Sequence of chain 1.P:
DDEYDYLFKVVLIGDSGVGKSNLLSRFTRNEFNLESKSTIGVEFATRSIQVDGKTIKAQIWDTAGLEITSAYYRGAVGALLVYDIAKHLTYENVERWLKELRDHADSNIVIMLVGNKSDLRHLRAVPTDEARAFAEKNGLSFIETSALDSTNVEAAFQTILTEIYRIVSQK

Binding-site contacts:
Ligand atom C5 contacts residue LYS126 of chain 1.P at 3.4 Å.
Ligand atom O2B contacts residue LYS25 of chain 1.P at 3.3 Å (salt-bridge).
Ligand atom PG contacts residue MG1 of chain 1.KA at 2.7 Å.
Ligand atom N1 contacts residue LYS126 of chain 1.P at 3.3 Å.
Ligand atom O3' contacts residue LEU39 of chain 1.P at 3.1 Å (h-bond).
Ligand atom O1A contacts residue SER26 of chain 1.P at 3.1 Å (h-bond).
Ligand atom O3G contacts residue MG1 of chain 1.KA at 2.1 Å.
Ligand atom O3G contacts residue SER26 of chain 1.P at 3.0 Å (h-bond).
Ligand atom C6 contacts residue LYS126 of chain 1.P at 3.2 Å.
Ligand atom O3A contacts residue GLY24 of chain 1.P at 3.0 Å (h-bond).
Ligand atom N2 contacts residue LEU129 of chain 1.P at 3.2 Å.
Ligand atom O2G contacts residue MG1 of chain 1.KA at 2.5 Å.
Ligand atom N7 contacts residue ASN125 of chain 1.P at 3.0 Å (h-bond).
Ligand atom O6 contacts residue LEU157 of chain 1.P at 3.4 Å (h-bond).
Ligand atom O1G contacts residue SER21 of chain 1.P at 2.7 Å (h-bond).
Ligand atom C6 contacts residue ASP128 of chain 1.P at 3.2 Å.
Ligand atom O1A contacts residue GLY24 of chain 1.P at 3.1 Å.
Ligand atom O5' contacts residue ASN27 of chain 1.P at 3.1 Å (h-bond).
Ligand atom N2 contacts residue ASP128 of chain 1.P at 2.9 Å (salt-bridge).
Ligand atom O1B contacts residue GLY22 of chain 1.P at 3.0 Å (h-bond).
Ligand atom O6 contacts residue ASP128 of chain 1.P at 3.2 Å (salt-bridge).
Ligand atom O1B contacts residue VAL23 of chain 1.P at 3.1 Å (h-bond).
Ligand atom O1A contacts residue ASN27 of chain 1.P at 2.9 Å (h-bond).
Ligand atom O6 contacts residue ALA156 of chain 1.P at 2.8 Å (h-bond).
Ligand atom O2G contacts residue GLY70 of chain 1.P at 3.1 Å (h-bond).
Ligand atom O2B contacts residue SER26 of chain 1.P at 2.8 Å (h-bond).
Ligand atom O3G contacts residue THR44 of chain 1.P at 2.5 Å (h-bond).
Ligand atom C2 contacts residue ASP128 of chain 1.P at 3.3 Å.
Ligand atom O2B contacts residue MG1 of chain 1.KA at 2.6 Å.
Ligand atom O1B contacts residue GLY24 of chain 1.P at 3.1 Å (h-bond).
Ligand atom O2' contacts residue ASN38 of chain 1.P at 2.9 Å (h-bond).
Ligand atom O2' contacts residue LEU39 of chain 1.P at 3.0 Å (h-bond).
Ligand atom O1B contacts residue LYS25 of chain 1.P at 2.9 Å (salt-bridge).
Ligand atom O6 contacts residue ASN125 of chain 1.P at 3.4 Å (h-bond).
Ligand atom N3B contacts residue GLY22 of chain 1.P at 3.0 Å (h-bond).
Ligand atom O1G contacts residue SER43 of chain 1.P at 2.5 Å (h-bond).
Ligand atom O4' contacts residue LYS126 of chain 1.P at 3.4 Å (salt-bridge).
Ligand atom O6 contacts residue LYS126 of chain 1.P at 3.4 Å.
Ligand atom O2G contacts residue LYS25 of chain 1.P at 3.4 Å (salt-bridge).
Ligand atom N1 contacts residue ASP128 of chain 1.P at 2.4 Å (salt-bridge).

Sequence of chain 1.Q:
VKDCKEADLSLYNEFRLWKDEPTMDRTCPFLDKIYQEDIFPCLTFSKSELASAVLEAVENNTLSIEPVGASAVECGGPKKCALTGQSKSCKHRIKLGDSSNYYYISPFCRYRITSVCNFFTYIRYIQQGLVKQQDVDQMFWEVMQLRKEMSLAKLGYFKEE

A small-molecule ligand and the protein it binds are described below.
Small molecule (SMILES): Nc1nc2c(ncn2[C@@H]2O[C@H](CO[P](=O)(O)O[P](=O)(O)NP(=O)(O)O)[C@@H](O)[C@H]2O)c(=O)[nH]1